This small molecule binds to this protein.
Small molecule (SMILES): Cc1cc(C(=O)N[C@@H](C)C(=O)N[C@H](C(=O)N[C@@H](CC(C)C)C(=O)N[C@H](/C=C/C(=O)OCc2ccccc2)C[C@@H]2CCNC2=O)C(C)C)no1

Binding-site contacts:
Ligand atom CA contacts residue GLU189 of chain 1.C at 3.3 Å.
Ligand atom O contacts residue CYS145 of chain 1.C at 3.3 Å.
Ligand atom C28 contacts residue GLU166 of chain 1.C at 3.6 Å.
Ligand atom O contacts residue GLU166 of chain 1.C at 3.0 Å (salt-bridge).
Ligand atom CA contacts residue CYS145 of chain 1.C at 2.6 Å (hydrophobic).
Ligand atom O contacts residue GLY143 of chain 1.C at 3.3 Å.
Ligand atom N6 contacts residue PHE140 of chain 1.C at 3.1 Å (h-bond).
Ligand atom O8 contacts residue HIS163 of chain 1.C at 2.6 Å (h-bond).
Ligand atom N contacts residue CYS145 of chain 1.C at 2.9 Å (h-bond).
Ligand atom O contacts residue GLU189 of chain 1.C at 3.3 Å.
Ligand atom C1 contacts residue SER26 of chain 1.C at 3.1 Å.
Ligand atom C25 contacts residue CYS145 of chain 1.C at 3.1 Å (hydrophobic).
Ligand atom C contacts residue CYS145 of chain 1.C at 3.4 Å (hydrophobic).
Ligand atom O contacts residue GLU166 of chain 1.C at 3.6 Å.
Ligand atom N6 contacts residue GLU166 of chain 1.C at 3.1 Å (salt-bridge).
Ligand atom O8 contacts residue PHE140 of chain 1.C at 3.3 Å.
Ligand atom N contacts residue HIS164 of chain 1.C at 2.9 Å (h-bond).
Ligand atom O8 contacts residue GLU166 of chain 1.C at 3.1 Å.
Ligand atom C contacts residue ALA27 of chain 1.C at 3.3 Å (hydrophobic).
Ligand atom C contacts residue GLU189 of chain 1.C at 3.4 Å.
Ligand atom C20 contacts residue CYS145 of chain 1.C at 1.8 Å (hydrophobic).
Ligand atom C25 contacts residue HIS163 of chain 1.C at 3.3 Å.
Ligand atom O contacts residue LEU28 of chain 1.C at 3.5 Å.
Ligand atom N contacts residue GLU189 of chain 1.C at 2.6 Å (salt-bridge).
Ligand atom CB contacts residue VAL190 of chain 1.C at 3.2 Å (hydrophobic).
Ligand atom O8 contacts residue HIS172 of chain 1.C at 3.2 Å.
Ligand atom C29 contacts residue PHE140 of chain 1.C at 3.4 Å (hydrophobic).
Ligand atom C29 contacts residue HIS163 of chain 1.C at 3.3 Å.
Ligand atom C contacts residue SER26 of chain 1.C at 3.4 Å.
Ligand atom C26 contacts residue HIS163 of chain 1.C at 3.6 Å.
Ligand atom C6 contacts residue ALA27 of chain 1.C at 3.6 Å (hydrophobic).
Ligand atom O contacts residue HIS42 of chain 1.C at 3.6 Å.
Ligand atom O contacts residue PHE167 of chain 1.C at 3.3 Å.
Ligand atom O contacts residue ASN168 of chain 1.C at 2.9 Å (h-bond).
Ligand atom N contacts residue ASN168 of chain 1.C at 3.3 Å (h-bond).
Ligand atom O contacts residue ILE165 of chain 1.C at 3.3 Å.
Ligand atom CA contacts residue GLU166 of chain 1.C at 3.7 Å.
Ligand atom C6 contacts residue SER26 of chain 1.C at 3.6 Å.
Ligand atom C21 contacts residue CYS145 of chain 1.C at 2.8 Å (hydrophobic).
Ligand atom N contacts residue GLU166 of chain 1.C at 3.1 Å (salt-bridge).

Sequence of chain 1.C:
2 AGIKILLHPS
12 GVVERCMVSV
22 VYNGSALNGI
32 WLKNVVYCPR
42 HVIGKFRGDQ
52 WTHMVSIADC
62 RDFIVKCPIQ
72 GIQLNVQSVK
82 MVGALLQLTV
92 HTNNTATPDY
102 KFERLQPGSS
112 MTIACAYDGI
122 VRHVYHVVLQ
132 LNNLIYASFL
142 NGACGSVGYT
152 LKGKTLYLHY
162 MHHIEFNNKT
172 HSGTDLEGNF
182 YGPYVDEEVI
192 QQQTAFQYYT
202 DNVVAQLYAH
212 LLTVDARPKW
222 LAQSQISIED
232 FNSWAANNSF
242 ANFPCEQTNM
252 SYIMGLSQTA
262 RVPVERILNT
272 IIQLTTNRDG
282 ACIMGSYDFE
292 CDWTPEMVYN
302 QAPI